Binding-site contacts:
Ligand atom CAY contacts residue ALA499 of chain 1.G at 3.6 Å (hydrophobic).
Ligand atom CAL contacts residue TYR316 of chain 1.G at 3.5 Å (hydrophobic).
Ligand atom CAO contacts residue LEU493 of chain 1.G at 4.3 Å (hydrophobic).
Ligand atom CAV contacts residue ALA499 of chain 1.G at 3.6 Å (hydrophobic).
Ligand atom CAM contacts residue TYR316 of chain 1.G at 4.5 Å (hydrophobic).
Ligand atom CAD contacts residue PHE367 of chain 1.G at 4.1 Å (hydrophobic).
Ligand atom CAK contacts residue LEU496 of chain 1.G at 4.2 Å (hydrophobic).
Ligand atom CAI contacts residue LEU496 of chain 1.G at 3.9 Å (hydrophobic).
Ligand atom CAC contacts residue LEU375 of chain 1.G at 3.7 Å (hydrophobic).
Ligand atom CAX contacts residue ALA499 of chain 1.G at 3.5 Å (hydrophobic).
Ligand atom OAH contacts residue PHE364 of chain 1.G at 4.0 Å.
Ligand atom CAV contacts residue ASN500 of chain 1.G at 4.1 Å.
Ligand atom OAH contacts residue TRP647 of chain 1.G at 4.2 Å.
Ligand atom CAK contacts residue PHE497 of chain 1.G at 4.3 Å (hydrophobic).
Ligand atom CAY contacts residue ASN500 of chain 1.G at 4.3 Å.
Ligand atom CAI contacts residue ASN500 of chain 1.G at 4.0 Å.
Ligand atom CAQ contacts residue PHE522 of chain 1.A at 4.2 Å (hydrophobic).
Ligand atom CAM contacts residue ALA499 of chain 1.G at 4.0 Å (hydrophobic).
Ligand atom CAP contacts residue PHE522 of chain 1.A at 4.0 Å (hydrophobic).
Ligand atom CAB contacts residue PHE522 of chain 1.A at 3.9 Å (hydrophobic).
Ligand atom CAE contacts residue LEU375 of chain 1.G at 4.1 Å (hydrophobic).
Ligand atom OAG contacts residue ALA499 of chain 1.G at 3.1 Å (h-bond).
Ligand atom CAX contacts residue TYR316 of chain 1.G at 3.7 Å (hydrophobic).
Ligand atom CAN contacts residue LEU526 of chain 1.A at 4.5 Å (hydrophobic).
Ligand atom OAF contacts residue PHE367 of chain 1.G at 4.2 Å.
Ligand atom CAD contacts residue THR371 of chain 1.G at 3.8 Å.
Ligand atom OAH contacts residue TYR316 of chain 1.G at 3.0 Å (h-bond).
Ligand atom OAH contacts residue TRP315 of chain 1.G at 3.1 Å (h-bond).
Ligand atom CAP contacts residue LEU493 of chain 1.G at 4.4 Å (hydrophobic).
Ligand atom CAP contacts residue PHE497 of chain 1.G at 4.3 Å (hydrophobic).
Ligand atom CBA contacts residue CYS525 of chain 1.A at 4.5 Å (hydrophobic).
Ligand atom CAQ contacts residue PHE497 of chain 1.G at 3.5 Å (hydrophobic).
Ligand atom OAG contacts residue ASN500 of chain 1.G at 3.2 Å.
Ligand atom CAE contacts residue LEU493 of chain 1.G at 3.8 Å (hydrophobic).
Ligand atom OAF contacts residue ALA499 of chain 1.G at 3.0 Å (h-bond).
Ligand atom CBB contacts residue LEU375 of chain 1.G at 4.3 Å (hydrophobic).
Ligand atom CAX contacts residue TRP315 of chain 1.G at 4.3 Å (hydrophobic).
Ligand atom CAL contacts residue ALA499 of chain 1.G at 3.4 Å (hydrophobic).
Ligand atom CAO contacts residue LEU526 of chain 1.A at 4.0 Å (hydrophobic).
Ligand atom CBB contacts residue LEU493 of chain 1.G at 3.9 Å (hydrophobic).

Sequence of chain 1.G:
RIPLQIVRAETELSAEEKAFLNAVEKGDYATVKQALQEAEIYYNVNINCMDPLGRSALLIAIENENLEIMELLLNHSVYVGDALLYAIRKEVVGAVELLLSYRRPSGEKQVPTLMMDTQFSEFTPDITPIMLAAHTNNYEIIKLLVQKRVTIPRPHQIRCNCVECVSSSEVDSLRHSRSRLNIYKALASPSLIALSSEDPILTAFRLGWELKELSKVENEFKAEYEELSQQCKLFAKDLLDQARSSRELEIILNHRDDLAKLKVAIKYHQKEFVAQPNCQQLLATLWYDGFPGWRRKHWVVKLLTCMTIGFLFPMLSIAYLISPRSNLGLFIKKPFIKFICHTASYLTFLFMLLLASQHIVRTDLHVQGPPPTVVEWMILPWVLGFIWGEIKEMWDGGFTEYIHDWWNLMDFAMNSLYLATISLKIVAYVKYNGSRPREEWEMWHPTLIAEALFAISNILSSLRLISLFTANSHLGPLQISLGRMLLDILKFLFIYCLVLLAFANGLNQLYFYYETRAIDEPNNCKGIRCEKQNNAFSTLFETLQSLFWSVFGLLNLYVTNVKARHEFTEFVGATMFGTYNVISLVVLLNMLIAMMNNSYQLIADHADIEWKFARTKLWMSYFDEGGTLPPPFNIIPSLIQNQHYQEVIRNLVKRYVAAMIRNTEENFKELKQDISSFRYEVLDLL

The protein below binds the small molecule below.
Small molecule (SMILES): CC(C)CCC[C@@H](C)[C@H]1CC[C@H]2[C@@H]3CC=C4C[C@@H](OC(=O)CCC(=O)O)CC[C@]4(C)[C@H]3CC[C@]12C

Sequence of chain 1.A:
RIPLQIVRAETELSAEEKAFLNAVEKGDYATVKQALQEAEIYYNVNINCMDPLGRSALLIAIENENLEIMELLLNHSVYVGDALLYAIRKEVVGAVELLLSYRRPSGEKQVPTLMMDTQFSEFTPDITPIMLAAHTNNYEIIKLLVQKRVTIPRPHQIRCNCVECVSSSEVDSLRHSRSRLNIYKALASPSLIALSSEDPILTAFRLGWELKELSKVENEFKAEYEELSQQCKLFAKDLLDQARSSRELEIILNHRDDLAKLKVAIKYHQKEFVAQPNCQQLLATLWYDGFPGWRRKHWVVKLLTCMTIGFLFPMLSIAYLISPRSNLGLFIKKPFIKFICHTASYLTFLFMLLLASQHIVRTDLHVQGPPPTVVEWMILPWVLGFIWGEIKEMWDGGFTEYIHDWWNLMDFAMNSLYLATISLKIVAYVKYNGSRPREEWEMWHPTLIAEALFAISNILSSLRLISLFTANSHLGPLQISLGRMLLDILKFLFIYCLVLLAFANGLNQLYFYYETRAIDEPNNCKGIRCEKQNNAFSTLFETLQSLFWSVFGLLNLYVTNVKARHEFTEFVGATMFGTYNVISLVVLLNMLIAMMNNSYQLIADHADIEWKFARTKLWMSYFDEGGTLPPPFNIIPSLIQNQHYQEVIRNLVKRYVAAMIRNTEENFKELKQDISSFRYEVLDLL